Sequence of chain 1.C:
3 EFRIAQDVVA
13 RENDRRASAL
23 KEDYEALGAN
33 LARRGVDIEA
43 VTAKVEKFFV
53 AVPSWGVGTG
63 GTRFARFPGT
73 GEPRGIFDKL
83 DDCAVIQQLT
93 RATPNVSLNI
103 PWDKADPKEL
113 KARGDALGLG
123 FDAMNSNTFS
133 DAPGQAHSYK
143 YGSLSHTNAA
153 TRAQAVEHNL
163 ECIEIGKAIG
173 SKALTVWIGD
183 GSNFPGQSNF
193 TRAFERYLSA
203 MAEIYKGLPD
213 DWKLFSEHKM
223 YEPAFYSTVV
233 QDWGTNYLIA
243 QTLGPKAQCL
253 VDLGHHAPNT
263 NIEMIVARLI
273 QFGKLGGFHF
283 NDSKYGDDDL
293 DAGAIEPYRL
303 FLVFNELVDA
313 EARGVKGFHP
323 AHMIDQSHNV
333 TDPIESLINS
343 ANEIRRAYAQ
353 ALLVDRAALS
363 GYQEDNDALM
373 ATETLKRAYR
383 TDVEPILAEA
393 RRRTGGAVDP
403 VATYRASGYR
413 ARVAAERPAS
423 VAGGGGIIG

The small molecule below binds the protein below.
Small molecule (SMILES): O=C[C@H](O)[C@H](O)[C@H](O)[C@H](O)CO

Binding-site contacts:
Ligand atom O3 contacts residue ASP327 of chain 1.C at 2.9 Å (salt-bridge).
Ligand atom O1 contacts residue HIS257 of chain 1.C at 3.6 Å.
Ligand atom C6 contacts residue TRP57 of chain 1.C at 3.2 Å (hydrophobic).
Ligand atom O1 contacts residue PHE66 of chain 1.D at 3.5 Å.
Ligand atom C5 contacts residue TRP57 of chain 1.C at 4.0 Å (hydrophobic).
Ligand atom C2 contacts residue ASP327 of chain 1.C at 3.7 Å.
Ligand atom O2 contacts residue MN1 of chain 1.L at 2.3 Å.
Ligand atom C1 contacts residue PHE66 of chain 1.D at 4.1 Å (hydrophobic).
Ligand atom O3 contacts residue GLU219 of chain 1.C at 2.6 Å (salt-bridge).
Ligand atom O2 contacts residue MN1 of chain 1.M at 2.8 Å.
Ligand atom O2 contacts residue ASP254 of chain 1.C at 3.2 Å (salt-bridge).
Ligand atom O6 contacts residue TRP104 of chain 1.C at 4.1 Å.
Ligand atom C3 contacts residue TRP179 of chain 1.C at 3.7 Å (hydrophobic).
Ligand atom O1 contacts residue MN1 of chain 1.M at 2.8 Å.
Ligand atom O3 contacts residue MN1 of chain 1.L at 2.4 Å.
Ligand atom C5 contacts residue ASP327 of chain 1.C at 3.4 Å.
Ligand atom C2 contacts residue GLU219 of chain 1.C at 3.5 Å.
Ligand atom O3 contacts residue HIS281 of chain 1.C at 2.9 Å.
Ligand atom O5 contacts residue ASP327 of chain 1.C at 3.5 Å (salt-bridge).
Ligand atom C4 contacts residue TRP179 of chain 1.C at 3.7 Å (hydrophobic).
Ligand atom O6 contacts residue PHE131 of chain 1.C at 3.7 Å.
Ligand atom C2 contacts residue MN1 of chain 1.M at 3.6 Å.
Ligand atom O2 contacts residue GLU219 of chain 1.C at 3.6 Å.
Ligand atom O1 contacts residue TRP179 of chain 1.C at 3.9 Å.
Ligand atom C2 contacts residue HIS257 of chain 1.C at 3.5 Å.
Ligand atom C3 contacts residue ASP327 of chain 1.C at 3.7 Å.
Ligand atom O1 contacts residue ASP289 of chain 1.C at 3.4 Å (salt-bridge).
Ligand atom C1 contacts residue TRP179 of chain 1.C at 3.5 Å (hydrophobic).
Ligand atom C2 contacts residue TRP179 of chain 1.C at 3.9 Å (hydrophobic).
Ligand atom O2 contacts residue ASP327 of chain 1.C at 2.6 Å (salt-bridge).
Ligand atom C1 contacts residue LYS221 of chain 1.C at 4.1 Å.
Ligand atom C3 contacts residue GLU219 of chain 1.C at 3.1 Å.
Ligand atom C1 contacts residue MN1 of chain 1.M at 3.6 Å.
Ligand atom C1 contacts residue HIS257 of chain 1.C at 3.9 Å.
Ligand atom C4 contacts residue ASP327 of chain 1.C at 4.1 Å.
Ligand atom C2 contacts residue MN1 of chain 1.L at 2.9 Å.
Ligand atom O1 contacts residue LYS221 of chain 1.C at 3.1 Å (salt-bridge).
Ligand atom C3 contacts residue MN1 of chain 1.L at 3.2 Å.
Ligand atom O2 contacts residue HIS257 of chain 1.C at 3.5 Å.
Ligand atom O4 contacts residue TRP179 of chain 1.C at 3.8 Å.

Sequence of chain 1.D:
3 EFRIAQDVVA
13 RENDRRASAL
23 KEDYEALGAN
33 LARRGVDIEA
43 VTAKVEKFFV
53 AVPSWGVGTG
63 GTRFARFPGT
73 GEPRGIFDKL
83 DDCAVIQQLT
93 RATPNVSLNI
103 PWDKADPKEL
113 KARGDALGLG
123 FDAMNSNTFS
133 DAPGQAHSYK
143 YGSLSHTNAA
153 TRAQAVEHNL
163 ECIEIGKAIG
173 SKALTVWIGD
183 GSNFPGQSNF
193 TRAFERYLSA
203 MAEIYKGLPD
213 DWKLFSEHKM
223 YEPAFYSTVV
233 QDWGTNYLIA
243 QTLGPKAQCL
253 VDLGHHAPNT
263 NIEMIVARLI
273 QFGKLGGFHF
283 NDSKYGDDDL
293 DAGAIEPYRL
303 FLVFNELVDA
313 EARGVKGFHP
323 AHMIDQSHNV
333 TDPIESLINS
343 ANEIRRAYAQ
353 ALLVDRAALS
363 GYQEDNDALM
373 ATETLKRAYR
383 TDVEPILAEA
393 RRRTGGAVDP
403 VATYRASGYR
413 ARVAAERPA